Sequence of chain 1.A:
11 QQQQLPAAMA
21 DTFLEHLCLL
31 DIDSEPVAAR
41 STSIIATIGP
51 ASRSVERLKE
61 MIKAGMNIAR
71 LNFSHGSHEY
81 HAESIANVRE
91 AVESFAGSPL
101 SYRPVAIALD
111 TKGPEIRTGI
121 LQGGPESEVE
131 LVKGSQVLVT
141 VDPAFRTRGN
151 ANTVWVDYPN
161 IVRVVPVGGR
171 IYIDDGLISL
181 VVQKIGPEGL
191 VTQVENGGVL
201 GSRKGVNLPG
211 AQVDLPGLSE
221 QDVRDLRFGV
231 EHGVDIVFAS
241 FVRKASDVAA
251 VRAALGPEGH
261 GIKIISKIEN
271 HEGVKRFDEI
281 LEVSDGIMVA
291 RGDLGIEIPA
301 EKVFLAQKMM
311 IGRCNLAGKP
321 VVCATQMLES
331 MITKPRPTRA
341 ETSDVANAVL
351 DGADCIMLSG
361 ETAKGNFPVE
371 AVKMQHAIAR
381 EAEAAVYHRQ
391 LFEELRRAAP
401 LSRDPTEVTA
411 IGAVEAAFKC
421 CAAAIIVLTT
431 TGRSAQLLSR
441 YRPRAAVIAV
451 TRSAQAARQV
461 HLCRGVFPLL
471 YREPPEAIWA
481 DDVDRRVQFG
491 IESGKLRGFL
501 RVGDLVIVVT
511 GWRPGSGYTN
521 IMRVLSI

Binding-site contacts:
Ligand atom P contacts residue GLU269 of chain 1.A at 4.0 Å.
Ligand atom C2 contacts residue GLU269 of chain 1.A at 3.5 Å.
Ligand atom O1P contacts residue ASP293 of chain 1.A at 3.9 Å.
Ligand atom O4P contacts residue GLU269 of chain 1.A at 4.0 Å.
Ligand atom O2P contacts residue LYS267 of chain 1.A at 3.7 Å.
Ligand atom C2 contacts residue THR325 of chain 1.A at 3.8 Å.
Ligand atom O1 contacts residue MN1 of chain 1.H at 4.2 Å.
Ligand atom O3P contacts residue THR325 of chain 1.A at 4.1 Å.
Ligand atom P contacts residue ARG70 of chain 1.A at 4.0 Å.
Ligand atom O2 contacts residue GLY292 of chain 1.A at 3.6 Å.
Ligand atom O4P contacts residue ASP293 of chain 1.A at 3.4 Å (salt-bridge).
Ligand atom C1 contacts residue ALA290 of chain 1.A at 3.5 Å (hydrophobic).
Ligand atom C1 contacts residue ASP293 of chain 1.A at 4.0 Å.
Ligand atom C1 contacts residue ARG291 of chain 1.A at 4.2 Å.
Ligand atom O2P contacts residue K1 of chain 1.G at 3.1 Å.
Ligand atom O1 contacts residue GLY292 of chain 1.A at 2.9 Å (h-bond).
Ligand atom O2 contacts residue GLU269 of chain 1.A at 2.9 Å (salt-bridge).
Ligand atom C2 contacts residue ALA290 of chain 1.A at 3.7 Å (hydrophobic).
Ligand atom O2 contacts residue ASP293 of chain 1.A at 3.0 Å (salt-bridge).
Ligand atom O3P contacts residue MN1 of chain 1.H at 3.9 Å.
Ligand atom C1 contacts residue GLY292 of chain 1.A at 3.7 Å.
Ligand atom P contacts residue MN1 of chain 1.H at 2.7 Å.
Ligand atom C2 contacts residue LYS267 of chain 1.A at 4.1 Å.
Ligand atom C1 contacts residue THR325 of chain 1.A at 3.4 Å.
Ligand atom O1P contacts residue LYS267 of chain 1.A at 3.6 Å.
Ligand atom C1 contacts residue GLU269 of chain 1.A at 3.5 Å.
Ligand atom O1 contacts residue THR325 of chain 1.A at 2.4 Å (h-bond).
Ligand atom O1 contacts residue ASP293 of chain 1.A at 4.1 Å.
Ligand atom O2P contacts residue MN1 of chain 1.H at 3.6 Å.
Ligand atom O1P contacts residue GLU269 of chain 1.A at 2.9 Å (salt-bridge).
Ligand atom O1 contacts residue ALA290 of chain 1.A at 3.3 Å.
Ligand atom C2 contacts residue MN1 of chain 1.H at 3.0 Å.
Ligand atom O1 contacts residue ARG291 of chain 1.A at 3.4 Å (salt-bridge).
Ligand atom O2 contacts residue MN1 of chain 1.H at 2.3 Å.
Ligand atom C1 contacts residue MN1 of chain 1.H at 3.0 Å.
Ligand atom O1P contacts residue MN1 of chain 1.H at 2.1 Å.
Ligand atom O3P contacts residue ARG70 of chain 1.A at 3.9 Å.
Ligand atom O4P contacts residue MN1 of chain 1.H at 2.4 Å.
Ligand atom O2P contacts residue ARG70 of chain 1.A at 3.1 Å (salt-bridge).
Ligand atom O2 contacts residue ALA290 of chain 1.A at 3.6 Å.

The small molecule below binds the protein below.
Small molecule (SMILES): O=C(O)COP(=O)(O)O